Sequence of chain 1.E:
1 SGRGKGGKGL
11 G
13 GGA

Sequence of chain 1.A:
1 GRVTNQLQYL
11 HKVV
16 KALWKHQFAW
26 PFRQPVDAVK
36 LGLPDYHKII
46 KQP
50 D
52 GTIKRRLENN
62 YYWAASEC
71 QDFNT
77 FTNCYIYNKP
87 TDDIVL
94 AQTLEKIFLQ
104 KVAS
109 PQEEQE

A protein and the small-molecule ligand that binds it are described below.
Small molecule (SMILES): CC(=O)NCCCC[C@H](NC(=O)CNC(=O)[C@H](CC(C)C)NC(=O)CNC(=O)[C@H](C)N)C(=O)NCC(=O)NCC(=O)N[C@@H](C)C=O

Binding-site contacts:
Ligand atom CA contacts residue PRO86 of chain 1.B at 3.3 Å (hydrophobic).
Ligand atom N contacts residue ILE44 of chain 1.A at 3.7 Å.
Ligand atom N contacts residue TYR83 of chain 1.A at 3.4 Å.
Ligand atom CB contacts residue LYS8 of chain 1.E at 3.7 Å.
Ligand atom N contacts residue TYR83 of chain 1.A at 3.7 Å.
Ligand atom CB contacts residue ASP40 of chain 1.A at 2.9 Å.
Ligand atom CD2 contacts residue ASP40 of chain 1.A at 3.7 Å.
Ligand atom O contacts residue LYS85 of chain 1.A at 3.4 Å.
Ligand atom CA contacts residue ASN84 of chain 1.A at 3.5 Å.
Ligand atom OH contacts residue ASN84 of chain 1.A at 2.8 Å (h-bond).
Ligand atom N contacts residue ASP88 of chain 1.A at 2.8 Å (salt-bridge).
Ligand atom CA contacts residue ILE44 of chain 1.A at 3.8 Å (hydrophobic).
Ligand atom O contacts residue GLY7 of chain 1.E at 3.2 Å (h-bond).
Ligand atom CH3 contacts residue ILE90 of chain 1.A at 3.6 Å (hydrophobic).
Ligand atom N contacts residue ASP88 of chain 1.A at 2.8 Å (salt-bridge).
Ligand atom O contacts residue ASP40 of chain 1.A at 3.3 Å (salt-bridge).
Ligand atom O contacts residue ASP89 of chain 1.A at 2.9 Å (salt-bridge).
Ligand atom C contacts residue LYS8 of chain 1.E at 3.5 Å.
Ligand atom CD contacts residue ASN84 of chain 1.A at 3.2 Å.
Ligand atom N contacts residue PRO86 of chain 1.B at 3.6 Å.
Ligand atom CH contacts residue VAL31 of chain 1.A at 3.6 Å (hydrophobic).
Ligand atom CA contacts residue TYR83 of chain 1.A at 3.9 Å (hydrophobic).
Ligand atom CA contacts residue TYR83 of chain 1.A at 2.9 Å (hydrophobic).
Ligand atom CE contacts residue ASN84 of chain 1.A at 3.8 Å.
Ligand atom CB contacts residue TYR83 of chain 1.A at 3.2 Å (hydrophobic).
Ligand atom CH3 contacts residue PHE27 of chain 1.A at 3.8 Å (hydrophobic).
Ligand atom N contacts residue ASN84 of chain 1.A at 3.2 Å (h-bond).
Ligand atom O contacts residue LEU38 of chain 1.A at 3.6 Å.
Ligand atom CA contacts residue ASP89 of chain 1.A at 3.7 Å.
Ligand atom C contacts residue ASN84 of chain 1.A at 3.7 Å.
Ligand atom C contacts residue ASP40 of chain 1.A at 3.4 Å.
Ligand atom CA contacts residue ASP40 of chain 1.A at 3.7 Å.
Ligand atom C contacts residue ASP88 of chain 1.A at 3.3 Å.
Ligand atom O contacts residue ASP88 of chain 1.A at 3.4 Å.
Ligand atom CE contacts residue ILE90 of chain 1.A at 3.6 Å (hydrophobic).
Ligand atom N contacts residue ASP40 of chain 1.A at 3.4 Å (salt-bridge).
Ligand atom CB contacts residue ASN84 of chain 1.A at 3.4 Å.
Ligand atom O contacts residue THR87 of chain 1.A at 3.5 Å (h-bond).
Ligand atom CA contacts residue ASP88 of chain 1.A at 3.0 Å.
Ligand atom O contacts residue LYS8 of chain 1.E at 2.7 Å.

Sequence of chain 1.B:
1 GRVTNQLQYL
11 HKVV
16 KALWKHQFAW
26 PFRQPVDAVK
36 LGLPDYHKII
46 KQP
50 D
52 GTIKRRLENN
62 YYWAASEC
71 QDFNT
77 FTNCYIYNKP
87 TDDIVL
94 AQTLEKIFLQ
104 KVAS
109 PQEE